Binding-site contacts:
Ligand atom C5 contacts residue THR71 of chain 1.A at 4.0 Å.
Ligand atom C8 contacts residue ASN69 of chain 1.A at 3.7 Å.
Ligand atom N2 contacts residue ASN69 of chain 1.A at 2.7 Å (h-bond).
Ligand atom O3 contacts residue ASN69 of chain 1.A at 4.0 Å.
Ligand atom O7 contacts residue GLN72 of chain 1.A at 3.3 Å (h-bond).
Ligand atom C3 contacts residue ASN69 of chain 1.A at 2.7 Å.
Ligand atom C1 contacts residue THR71 of chain 1.A at 4.1 Å.
Ligand atom O5 contacts residue ASN69 of chain 1.A at 2.4 Å (h-bond).
Ligand atom O7 contacts residue ASN69 of chain 1.A at 4.2 Å.
Ligand atom O4 contacts residue ASN69 of chain 1.A at 4.2 Å.
Ligand atom O6 contacts residue THR71 of chain 1.A at 3.2 Å.
Ligand atom C7 contacts residue ASN69 of chain 1.A at 3.6 Å.
Ligand atom C2 contacts residue ASN69 of chain 1.A at 2.3 Å.
Ligand atom C4 contacts residue ASN69 of chain 1.A at 3.4 Å.
Ligand atom C5 contacts residue ASN69 of chain 1.A at 2.9 Å.
Ligand atom C8 contacts residue ASN67 of chain 1.A at 4.3 Å.
Ligand atom O5 contacts residue THR71 of chain 1.A at 3.4 Å.
Ligand atom C8 contacts residue GLN72 of chain 1.A at 4.1 Å.
Ligand atom C6 contacts residue ASN69 of chain 1.A at 4.4 Å.
Ligand atom C6 contacts residue THR71 of chain 1.A at 4.2 Å.
Ligand atom C1 contacts residue ASN69 of chain 1.A at 1.4 Å.
Ligand atom C1 contacts residue GLN72 of chain 1.A at 4.1 Å.
Ligand atom N2 contacts residue GLN72 of chain 1.A at 4.4 Å.
Ligand atom C7 contacts residue GLN72 of chain 1.A at 3.7 Å.

Sequence of chain 1.A:
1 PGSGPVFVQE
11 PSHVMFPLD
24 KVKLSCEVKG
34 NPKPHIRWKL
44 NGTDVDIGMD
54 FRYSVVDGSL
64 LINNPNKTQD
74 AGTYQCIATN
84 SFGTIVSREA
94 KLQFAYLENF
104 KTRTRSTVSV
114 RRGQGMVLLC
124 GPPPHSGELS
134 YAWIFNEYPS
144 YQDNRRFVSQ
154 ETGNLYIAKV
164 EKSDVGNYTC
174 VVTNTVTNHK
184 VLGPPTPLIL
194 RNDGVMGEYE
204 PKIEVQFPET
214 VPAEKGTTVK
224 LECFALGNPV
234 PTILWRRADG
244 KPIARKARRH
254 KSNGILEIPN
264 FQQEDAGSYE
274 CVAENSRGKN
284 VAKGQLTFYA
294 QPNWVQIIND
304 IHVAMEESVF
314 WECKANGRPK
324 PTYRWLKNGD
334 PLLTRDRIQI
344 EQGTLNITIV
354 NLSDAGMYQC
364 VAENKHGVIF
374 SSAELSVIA

This protein binds this small molecule.
Small molecule (SMILES): CC(=O)N[C@@H]1[C@@H](O)[C@H](O)[C@@H](CO)O[C@H]1O